Binding-site contacts:
Ligand atom C7 contacts residue ASN801 of chain 1.B at 3.4 Å.
Ligand atom C4 contacts residue ASN801 of chain 1.B at 4.3 Å.
Ligand atom C5 contacts residue ASN801 of chain 1.B at 3.7 Å.
Ligand atom C1 contacts residue ASN801 of chain 1.B at 1.5 Å.
Ligand atom O7 contacts residue ASN801 of chain 1.B at 3.5 Å (h-bond).
Ligand atom O6 contacts residue GLN804 of chain 1.B at 3.4 Å (h-bond).
Ligand atom O5 contacts residue SER803 of chain 1.B at 3.6 Å.
Ligand atom C2 contacts residue ASN801 of chain 1.B at 2.5 Å.
Ligand atom C5 contacts residue SER803 of chain 1.B at 3.9 Å.
Ligand atom C3 contacts residue ASN801 of chain 1.B at 3.9 Å.
Ligand atom N2 contacts residue ASN801 of chain 1.B at 3.0 Å (h-bond).
Ligand atom C1 contacts residue SER803 of chain 1.B at 3.5 Å.
Ligand atom O6 contacts residue SER803 of chain 1.B at 4.2 Å.
Ligand atom O5 contacts residue ASN801 of chain 1.B at 2.4 Å (h-bond).
Ligand atom C8 contacts residue ASP796 of chain 1.B at 3.8 Å.

The small molecule below binds the protein below.
Small molecule (SMILES): CC(=O)N[C@H]1[C@H](O[C@H]2[C@H](O)[C@@H](NC(C)=O)CO[C@@H]2CO)O[C@H](CO)[C@@H](O)[C@@H]1O

Sequence of chain 1.B:
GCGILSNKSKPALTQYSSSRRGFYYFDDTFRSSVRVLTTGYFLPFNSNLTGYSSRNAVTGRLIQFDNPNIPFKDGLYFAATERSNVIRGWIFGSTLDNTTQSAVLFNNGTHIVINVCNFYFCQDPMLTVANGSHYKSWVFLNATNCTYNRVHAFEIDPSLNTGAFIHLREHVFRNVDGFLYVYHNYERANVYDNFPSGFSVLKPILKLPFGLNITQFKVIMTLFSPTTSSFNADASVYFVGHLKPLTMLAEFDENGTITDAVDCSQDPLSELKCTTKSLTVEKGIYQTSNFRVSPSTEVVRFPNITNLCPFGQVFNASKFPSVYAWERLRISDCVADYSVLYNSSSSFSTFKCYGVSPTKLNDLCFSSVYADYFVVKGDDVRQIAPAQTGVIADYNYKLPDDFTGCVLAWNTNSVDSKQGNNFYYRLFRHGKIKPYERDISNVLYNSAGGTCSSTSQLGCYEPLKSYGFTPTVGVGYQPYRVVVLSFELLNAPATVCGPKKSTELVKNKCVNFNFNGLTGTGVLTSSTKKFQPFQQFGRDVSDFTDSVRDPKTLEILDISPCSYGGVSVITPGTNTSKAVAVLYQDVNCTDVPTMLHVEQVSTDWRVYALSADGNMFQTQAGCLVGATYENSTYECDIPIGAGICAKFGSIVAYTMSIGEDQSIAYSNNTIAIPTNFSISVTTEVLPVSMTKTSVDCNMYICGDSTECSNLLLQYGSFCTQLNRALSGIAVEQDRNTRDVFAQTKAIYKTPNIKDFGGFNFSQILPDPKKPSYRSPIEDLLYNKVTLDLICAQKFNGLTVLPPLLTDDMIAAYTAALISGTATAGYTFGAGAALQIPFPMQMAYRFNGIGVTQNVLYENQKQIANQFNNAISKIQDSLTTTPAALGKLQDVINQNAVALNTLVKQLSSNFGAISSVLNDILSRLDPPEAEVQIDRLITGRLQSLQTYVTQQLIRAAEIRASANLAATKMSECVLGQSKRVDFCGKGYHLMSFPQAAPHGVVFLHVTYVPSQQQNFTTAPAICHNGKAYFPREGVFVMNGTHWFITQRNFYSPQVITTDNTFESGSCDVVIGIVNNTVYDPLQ